Binding-site contacts:
Ligand atom C3 contacts residue LYS16 of chain 1.A at 3.7 Å.
Ligand atom C5 contacts residue TYR156 of chain 1.A at 3.8 Å (hydrophobic).
Ligand atom O4 contacts residue LYS16 of chain 1.A at 2.6 Å (salt-bridge).
Ligand atom O2 contacts residue ARG67 of chain 1.A at 3.2 Å.
Ligand atom O6 contacts residue TYR156 of chain 1.A at 3.3 Å (h-bond).
Ligand atom C1 contacts residue ARG345 of chain 1.B at 3.5 Å.
Ligand atom O3 contacts residue TRP63 of chain 1.A at 2.9 Å (h-bond).
Ligand atom O6 contacts residue PHE157 of chain 1.A at 4.1 Å.
Ligand atom C3 contacts residue ASP66 of chain 1.A at 3.5 Å.
Ligand atom C3 contacts residue TRP341 of chain 1.B at 4.1 Å (hydrophobic).
Ligand atom O5 contacts residue ARG345 of chain 1.B at 3.8 Å.
Ligand atom O6 contacts residue PRO155 of chain 1.A at 3.0 Å.
Ligand atom C1 contacts residue TRP341 of chain 1.B at 4.0 Å (hydrophobic).
Ligand atom O1 contacts residue TRP341 of chain 1.B at 3.5 Å.
Ligand atom O3 contacts residue GLU112 of chain 1.A at 2.6 Å (salt-bridge).
Ligand atom O3 contacts residue LYS16 of chain 1.A at 2.8 Å (salt-bridge).
Ligand atom O6 contacts residue TRP341 of chain 1.B at 3.8 Å.
Ligand atom O4 contacts residue TYR156 of chain 1.A at 3.5 Å.
Ligand atom O5 contacts residue TRP341 of chain 1.B at 3.2 Å.
Ligand atom O1 contacts residue ARG345 of chain 1.B at 3.0 Å (salt-bridge).
Ligand atom O2 contacts residue MET331 of chain 1.B at 4.0 Å.
Ligand atom O4 contacts residue ASP15 of chain 1.A at 2.8 Å (salt-bridge).
Ligand atom O2 contacts residue ALA64 of chain 1.A at 3.1 Å.
Ligand atom O1 contacts residue ARG67 of chain 1.A at 3.6 Å.
Ligand atom C6 contacts residue TYR156 of chain 1.A at 3.1 Å (hydrophobic).
Ligand atom O5 contacts residue TYR156 of chain 1.A at 3.5 Å.
Ligand atom C6 contacts residue GLU154 of chain 1.A at 3.4 Å.
Ligand atom C3 contacts residue GLU112 of chain 1.A at 3.6 Å.
Ligand atom C5 contacts residue TRP341 of chain 1.B at 3.8 Å (hydrophobic).
Ligand atom O3 contacts residue ASP66 of chain 1.A at 3.2 Å (salt-bridge).
Ligand atom O4 contacts residue TRP231 of chain 1.B at 3.7 Å.
Ligand atom O2 contacts residue ASP66 of chain 1.A at 3.6 Å (salt-bridge).
Ligand atom C4 contacts residue LYS16 of chain 1.A at 3.5 Å.
Ligand atom C3 contacts residue TRP63 of chain 1.A at 3.9 Å (hydrophobic).
Ligand atom C4 contacts residue ASP15 of chain 1.A at 3.8 Å.
Ligand atom O2 contacts residue TRP63 of chain 1.A at 3.4 Å (h-bond).
Ligand atom O6 contacts residue ARG345 of chain 1.B at 3.7 Å.
Ligand atom C2 contacts residue TRP63 of chain 1.A at 3.8 Å (hydrophobic).
Ligand atom C2 contacts residue ASP66 of chain 1.A at 4.0 Å.
Ligand atom O6 contacts residue GLU154 of chain 1.A at 3.1 Å (salt-bridge).

A small-molecule ligand and the protein it binds are described below.
Small molecule (SMILES): OC[C@H]1O[C@H](O[C@H]2[C@H](O)[C@@H](O)[C@@H](O)O[C@@H]2CO)[C@H](O)[C@@H](O)[C@@H]1O

Sequence of chain 1.A:
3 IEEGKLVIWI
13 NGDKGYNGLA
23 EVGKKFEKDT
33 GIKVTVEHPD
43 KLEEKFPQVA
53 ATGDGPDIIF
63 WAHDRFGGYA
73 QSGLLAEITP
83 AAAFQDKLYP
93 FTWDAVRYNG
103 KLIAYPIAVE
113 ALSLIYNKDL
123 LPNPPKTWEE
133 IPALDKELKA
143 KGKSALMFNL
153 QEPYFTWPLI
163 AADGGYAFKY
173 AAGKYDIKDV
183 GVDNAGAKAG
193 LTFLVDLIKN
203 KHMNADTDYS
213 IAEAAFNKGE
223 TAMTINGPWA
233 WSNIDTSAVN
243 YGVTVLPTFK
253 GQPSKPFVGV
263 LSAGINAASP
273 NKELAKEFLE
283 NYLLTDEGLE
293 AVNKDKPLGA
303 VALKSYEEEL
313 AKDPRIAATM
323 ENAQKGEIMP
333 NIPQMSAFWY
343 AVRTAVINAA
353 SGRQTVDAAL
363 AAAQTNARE

Sequence of chain 1.B:
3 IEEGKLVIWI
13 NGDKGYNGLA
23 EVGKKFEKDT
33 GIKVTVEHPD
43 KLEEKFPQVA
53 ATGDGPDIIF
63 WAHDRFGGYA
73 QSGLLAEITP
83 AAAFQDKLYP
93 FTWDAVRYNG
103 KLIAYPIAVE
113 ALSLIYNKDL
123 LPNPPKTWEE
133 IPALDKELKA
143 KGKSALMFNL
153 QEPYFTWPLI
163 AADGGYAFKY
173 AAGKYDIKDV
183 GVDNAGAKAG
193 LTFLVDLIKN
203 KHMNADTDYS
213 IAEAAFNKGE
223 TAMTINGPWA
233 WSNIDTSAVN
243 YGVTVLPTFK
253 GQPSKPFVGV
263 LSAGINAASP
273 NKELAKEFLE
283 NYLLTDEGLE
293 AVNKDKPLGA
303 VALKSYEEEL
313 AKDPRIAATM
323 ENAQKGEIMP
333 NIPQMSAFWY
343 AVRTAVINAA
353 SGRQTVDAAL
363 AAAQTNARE